Sequence of chain 1.A:
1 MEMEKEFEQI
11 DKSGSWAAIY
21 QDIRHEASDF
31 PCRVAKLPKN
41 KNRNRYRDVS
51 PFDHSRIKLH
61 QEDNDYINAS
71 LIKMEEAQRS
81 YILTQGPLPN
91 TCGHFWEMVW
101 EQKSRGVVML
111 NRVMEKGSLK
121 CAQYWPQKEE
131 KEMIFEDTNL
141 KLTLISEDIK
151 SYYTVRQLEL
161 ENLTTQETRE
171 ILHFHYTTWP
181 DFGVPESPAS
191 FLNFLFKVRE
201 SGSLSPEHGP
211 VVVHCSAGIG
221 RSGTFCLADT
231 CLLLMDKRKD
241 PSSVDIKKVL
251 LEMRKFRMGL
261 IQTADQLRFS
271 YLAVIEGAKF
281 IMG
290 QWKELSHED

The small molecule below binds the protein below.
Small molecule (SMILES): CCc1oc2cc(S(=O)(=O)N(C)C)ccc2c1C(=O)c1cc(Br)c(O)c(Br)c1

Binding-site contacts:
Ligand atom C6 contacts residue TRP291 of chain 1.A at 3.3 Å (hydrophobic).
Ligand atom BR22 contacts residue GLU200 of chain 1.A at 3.3 Å.
Ligand atom C12 contacts residue PHE196 of chain 1.A at 3.7 Å (hydrophobic).
Ligand atom C16 contacts residue PHE280 of chain 1.A at 3.3 Å (hydrophobic).
Ligand atom O19 contacts residue TRP291 of chain 1.A at 3.1 Å.
Ligand atom C6 contacts residue PHE280 of chain 1.A at 3.7 Å (hydrophobic).
Ligand atom C18 contacts residue PHE280 of chain 1.A at 3.8 Å (hydrophobic).
Ligand atom O01 contacts residue GLU276 of chain 1.A at 3.5 Å.
Ligand atom C12 contacts residue ASN193 of chain 1.A at 3.5 Å.
Ligand atom BR21 contacts residue PHE280 of chain 1.A at 3.8 Å.
Ligand atom C02 contacts residue GLU276 of chain 1.A at 3.3 Å.
Ligand atom C1 contacts residue TRP291 of chain 1.A at 3.4 Å (hydrophobic).
Ligand atom C4 contacts residue PHE280 of chain 1.A at 3.3 Å (hydrophobic).
Ligand atom C18 contacts residue GLY277 of chain 1.A at 3.9 Å.
Ligand atom C3 contacts residue LEU192 of chain 1.A at 3.9 Å (hydrophobic).
Ligand atom O7 contacts residue LEU192 of chain 1.A at 3.6 Å.
Ligand atom C18 contacts residue PHE196 of chain 1.A at 3.6 Å (hydrophobic).
Ligand atom O7 contacts residue PHE280 of chain 1.A at 3.4 Å.
Ligand atom C5 contacts residue PHE280 of chain 1.A at 3.4 Å (hydrophobic).
Ligand atom C3 contacts residue PHE280 of chain 1.A at 3.6 Å (hydrophobic).
Ligand atom O20 contacts residue LYS292 of chain 1.A at 3.9 Å.
Ligand atom BR21 contacts residue LYS292 of chain 1.A at 3.5 Å.
Ligand atom O19 contacts residue ASN193 of chain 1.A at 2.9 Å (h-bond).
Ligand atom O20 contacts residue PHE196 of chain 1.A at 3.9 Å.
Ligand atom C14 contacts residue PHE196 of chain 1.A at 3.7 Å (hydrophobic).
Ligand atom C15 contacts residue PHE280 of chain 1.A at 3.8 Å (hydrophobic).
Ligand atom C14 contacts residue LYS292 of chain 1.A at 3.9 Å.
Ligand atom C01 contacts residue PHE280 of chain 1.A at 3.7 Å (hydrophobic).
Ligand atom C8 contacts residue PHE280 of chain 1.A at 3.8 Å (hydrophobic).
Ligand atom C2 contacts residue PHE280 of chain 1.A at 3.9 Å (hydrophobic).
Ligand atom C17 contacts residue PHE196 of chain 1.A at 3.5 Å (hydrophobic).
Ligand atom C9 contacts residue PHE280 of chain 1.A at 3.9 Å (hydrophobic).
Ligand atom C15 contacts residue PHE196 of chain 1.A at 3.7 Å (hydrophobic).
Ligand atom C3 contacts residue GLU276 of chain 1.A at 3.9 Å.
Ligand atom C1 contacts residue ALA189 of chain 1.A at 3.8 Å (hydrophobic).
Ligand atom C13 contacts residue PHE196 of chain 1.A at 3.5 Å (hydrophobic).
Ligand atom O02 contacts residue ALA189 of chain 1.A at 3.3 Å.
Ligand atom C8 contacts residue LEU192 of chain 1.A at 3.8 Å (hydrophobic).
Ligand atom C03 contacts residue ASN193 of chain 1.A at 3.9 Å.
Ligand atom C15 contacts residue LYS292 of chain 1.A at 3.8 Å.